Sequence of chain 1.C:
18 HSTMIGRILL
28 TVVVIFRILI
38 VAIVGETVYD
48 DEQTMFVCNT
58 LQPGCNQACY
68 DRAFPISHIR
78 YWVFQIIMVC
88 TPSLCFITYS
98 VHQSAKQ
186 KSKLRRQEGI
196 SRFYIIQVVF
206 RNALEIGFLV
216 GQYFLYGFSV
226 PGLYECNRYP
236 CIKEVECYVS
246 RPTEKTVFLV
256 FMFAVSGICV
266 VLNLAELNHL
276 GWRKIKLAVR

Sequence of chain 1.D:
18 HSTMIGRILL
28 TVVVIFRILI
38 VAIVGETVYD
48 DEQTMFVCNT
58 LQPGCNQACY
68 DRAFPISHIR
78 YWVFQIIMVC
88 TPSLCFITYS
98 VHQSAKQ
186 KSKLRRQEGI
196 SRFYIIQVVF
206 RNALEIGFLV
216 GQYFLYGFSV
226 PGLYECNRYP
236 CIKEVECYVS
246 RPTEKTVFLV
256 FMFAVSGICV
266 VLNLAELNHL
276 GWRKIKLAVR

The protein below binds the small molecule below.
Small molecule (SMILES): CC(C)CCC[C@@H](C)[C@H]1CC[C@H]2[C@@H]3CC=C4C[C@@H](OC(=O)CCC(=O)O)CC[C@]4(C)[C@H]3CC[C@]12C

Binding-site contacts:
Ligand atom CAS contacts residue CYS92 of chain 1.D at 4.5 Å (hydrophobic).
Ligand atom CAR contacts residue PHE198 of chain 1.D at 4.0 Å (hydrophobic).
Ligand atom CBB contacts residue THR88 of chain 1.D at 3.8 Å.
Ligand atom CAU contacts residue CYS92 of chain 1.D at 3.9 Å (hydrophobic).
Ligand atom CAT contacts residue PHE198 of chain 1.D at 3.5 Å (hydrophobic).
Ligand atom CAT contacts residue ILE22 of chain 1.C at 3.7 Å (hydrophobic).
Ligand atom CBB contacts residue PRO89 of chain 1.D at 4.2 Å (hydrophobic).
Ligand atom CAD contacts residue PHE198 of chain 1.D at 4.3 Å (hydrophobic).
Ligand atom CBC contacts residue ILE22 of chain 1.C at 3.8 Å (hydrophobic).
Ligand atom CAS contacts residue PHE198 of chain 1.D at 3.9 Å (hydrophobic).
Ligand atom CAE contacts residue PHE205 of chain 1.D at 3.8 Å (hydrophobic).
Ligand atom CAD contacts residue ILE201 of chain 1.D at 3.6 Å (hydrophobic).
Ligand atom CAR contacts residue ILE22 of chain 1.C at 3.7 Å (hydrophobic).
Ligand atom CBH contacts residue PHE198 of chain 1.D at 4.4 Å (hydrophobic).
Ligand atom CAD contacts residue PHE205 of chain 1.D at 3.8 Å (hydrophobic).
Ligand atom CAY contacts residue ILE22 of chain 1.C at 4.4 Å (hydrophobic).